Binding-site contacts:
Ligand atom C24 contacts residue ARG1386 of chain 1.D at 4.5 Å.
Ligand atom C25 contacts residue HIS1387 of chain 1.D at 4.2 Å.
Ligand atom N14 contacts residue HIS1387 of chain 1.D at 4.2 Å.
Ligand atom C26 contacts residue HIS1387 of chain 1.D at 3.4 Å.
Ligand atom O5 contacts residue HIS1387 of chain 1.D at 2.5 Å (h-bond).
Ligand atom N11 contacts residue HIS1387 of chain 1.D at 3.4 Å.
Ligand atom N11 contacts residue ARG1386 of chain 1.D at 3.7 Å.
Ligand atom O5 contacts residue ARG1386 of chain 1.D at 4.5 Å.
Ligand atom C27 contacts residue ARG1391 of chain 1.D at 3.8 Å.
Ligand atom C28 contacts residue HIS1387 of chain 1.D at 3.5 Å.
Ligand atom C29 contacts residue HIS1387 of chain 1.D at 4.2 Å.

Sequence of chain 1.D:
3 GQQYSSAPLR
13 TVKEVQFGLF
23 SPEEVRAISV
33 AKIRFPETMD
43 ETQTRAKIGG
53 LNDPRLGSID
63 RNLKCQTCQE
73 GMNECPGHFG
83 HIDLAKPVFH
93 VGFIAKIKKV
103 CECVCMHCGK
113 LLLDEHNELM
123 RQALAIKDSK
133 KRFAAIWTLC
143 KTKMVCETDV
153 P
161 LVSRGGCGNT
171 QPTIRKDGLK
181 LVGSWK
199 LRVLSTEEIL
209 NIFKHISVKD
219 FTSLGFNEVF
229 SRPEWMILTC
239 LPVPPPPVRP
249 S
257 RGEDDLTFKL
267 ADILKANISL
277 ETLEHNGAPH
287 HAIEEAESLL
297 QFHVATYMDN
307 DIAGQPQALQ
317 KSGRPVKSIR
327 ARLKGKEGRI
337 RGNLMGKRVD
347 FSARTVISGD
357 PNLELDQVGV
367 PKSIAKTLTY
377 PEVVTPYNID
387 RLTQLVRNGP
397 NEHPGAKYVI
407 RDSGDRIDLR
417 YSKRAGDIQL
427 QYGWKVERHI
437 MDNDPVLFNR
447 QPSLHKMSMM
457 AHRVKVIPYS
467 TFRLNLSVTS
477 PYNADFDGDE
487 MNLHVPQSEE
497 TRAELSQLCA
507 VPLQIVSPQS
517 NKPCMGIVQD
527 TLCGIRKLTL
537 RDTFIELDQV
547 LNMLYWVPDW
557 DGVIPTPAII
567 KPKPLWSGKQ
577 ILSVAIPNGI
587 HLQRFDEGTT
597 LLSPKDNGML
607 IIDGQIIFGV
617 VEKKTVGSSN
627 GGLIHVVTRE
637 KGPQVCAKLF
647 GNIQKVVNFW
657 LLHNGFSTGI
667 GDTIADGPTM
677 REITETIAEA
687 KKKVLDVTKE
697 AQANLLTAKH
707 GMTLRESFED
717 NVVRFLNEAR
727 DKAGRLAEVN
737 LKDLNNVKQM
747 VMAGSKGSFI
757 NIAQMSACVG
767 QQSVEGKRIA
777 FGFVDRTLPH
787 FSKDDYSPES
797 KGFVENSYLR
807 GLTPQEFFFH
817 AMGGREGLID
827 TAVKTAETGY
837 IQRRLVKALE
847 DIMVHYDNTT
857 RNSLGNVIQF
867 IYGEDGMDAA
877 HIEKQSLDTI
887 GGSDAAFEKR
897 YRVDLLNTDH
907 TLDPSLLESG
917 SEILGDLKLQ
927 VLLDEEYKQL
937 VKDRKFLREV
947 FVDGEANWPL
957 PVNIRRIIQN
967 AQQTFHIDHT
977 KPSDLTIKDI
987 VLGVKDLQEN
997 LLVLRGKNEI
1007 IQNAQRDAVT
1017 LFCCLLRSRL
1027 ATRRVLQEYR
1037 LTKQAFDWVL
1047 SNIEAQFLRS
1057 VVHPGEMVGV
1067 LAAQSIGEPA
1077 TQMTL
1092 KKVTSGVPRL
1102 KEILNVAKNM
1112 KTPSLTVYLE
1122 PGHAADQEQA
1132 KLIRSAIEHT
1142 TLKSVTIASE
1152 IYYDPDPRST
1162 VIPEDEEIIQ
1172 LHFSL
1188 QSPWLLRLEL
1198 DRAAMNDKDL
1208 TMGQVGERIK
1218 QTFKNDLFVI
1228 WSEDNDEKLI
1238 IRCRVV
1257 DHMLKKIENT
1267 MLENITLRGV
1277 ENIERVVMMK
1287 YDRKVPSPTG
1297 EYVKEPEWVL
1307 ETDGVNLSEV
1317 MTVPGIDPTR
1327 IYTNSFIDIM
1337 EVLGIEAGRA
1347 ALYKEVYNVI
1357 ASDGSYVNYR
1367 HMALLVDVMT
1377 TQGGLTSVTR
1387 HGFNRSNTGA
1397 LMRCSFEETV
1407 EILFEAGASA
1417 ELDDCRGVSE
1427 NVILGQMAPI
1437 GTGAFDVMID

A small-molecule ligand and the protein it binds are described below.
Small molecule (SMILES): CN(CCCNC(=O)c1cccc(C(=O)O)c1)CCCNC(=O)c1cc(NC(=O)c2cc(NC(=O)c3cc(NC(=O)c4nc(NC(=O)[C@H](N)CCNC(=O)c5cc(NC(=O)c6cc(NC(=O)c7nc(NC(=O)c8nccn8C)cn7C)cn6C)cn5C)cn4C)cn3C)cn2C)cn1C